Sequence of chain 1.A:
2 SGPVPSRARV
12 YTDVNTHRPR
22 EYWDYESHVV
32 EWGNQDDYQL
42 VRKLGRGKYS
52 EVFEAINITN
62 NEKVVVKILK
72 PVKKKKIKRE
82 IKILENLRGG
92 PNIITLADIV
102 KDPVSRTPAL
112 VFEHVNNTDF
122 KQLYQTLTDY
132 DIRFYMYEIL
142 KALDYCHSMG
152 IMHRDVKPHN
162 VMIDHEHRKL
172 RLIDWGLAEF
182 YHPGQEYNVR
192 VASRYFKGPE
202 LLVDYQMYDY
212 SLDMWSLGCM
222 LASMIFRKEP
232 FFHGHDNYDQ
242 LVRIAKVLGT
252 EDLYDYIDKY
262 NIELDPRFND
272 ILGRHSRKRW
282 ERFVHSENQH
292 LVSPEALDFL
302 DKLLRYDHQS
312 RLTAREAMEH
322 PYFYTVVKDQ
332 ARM

The small molecule below binds the protein below.
Small molecule (SMILES): OC[C@H]1O[C@@H](n2cnc3cc(Cl)c(Cl)cc32)[C@H](O)[C@@H]1O

Binding-site contacts:
Ligand atom C5 contacts residue MET163 of chain 1.A at 3.8 Å (hydrophobic).
Ligand atom C1 contacts residue VAL53 of chain 1.A at 3.9 Å (hydrophobic).
Ligand atom C3 contacts residue VAL66 of chain 1.A at 4.4 Å (hydrophobic).
Ligand atom C3 contacts residue VAL53 of chain 1.A at 4.0 Å (hydrophobic).
Ligand atom N2 contacts residue VAL53 of chain 1.A at 3.5 Å.
Ligand atom N1 contacts residue VAL53 of chain 1.A at 4.2 Å.
Ligand atom CL1 contacts residue ILE95 of chain 1.A at 4.3 Å.
Ligand atom C5 contacts residue VAL53 of chain 1.A at 3.9 Å (hydrophobic).
Ligand atom C2' contacts residue ASN118 of chain 1.A at 3.4 Å.
Ligand atom CL1 contacts residue VAL66 of chain 1.A at 4.1 Å.
Ligand atom CL2 contacts residue VAL66 of chain 1.A at 4.0 Å.
Ligand atom O4' contacts residue LEU45 of chain 1.A at 4.2 Å.
Ligand atom C4' contacts residue LEU45 of chain 1.A at 3.9 Å (hydrophobic).
Ligand atom CL2 contacts residue MET163 of chain 1.A at 3.6 Å.
Ligand atom O5' contacts residue ARG47 of chain 1.A at 4.0 Å.
Ligand atom C3 contacts residue ILE174 of chain 1.A at 3.9 Å (hydrophobic).
Ligand atom N2 contacts residue ILE174 of chain 1.A at 4.1 Å.
Ligand atom C4 contacts residue VAL66 of chain 1.A at 4.3 Å (hydrophobic).
Ligand atom CL2 contacts residue VAL116 of chain 1.A at 3.7 Å.
Ligand atom O4' contacts residue GLY46 of chain 1.A at 3.8 Å.
Ligand atom C2 contacts residue VAL53 of chain 1.A at 4.0 Å (hydrophobic).
Ligand atom CL2 contacts residue LEU45 of chain 1.A at 4.3 Å.
Ligand atom C3' contacts residue LEU45 of chain 1.A at 4.3 Å (hydrophobic).
Ligand atom C3' contacts residue ASN118 of chain 1.A at 3.6 Å.
Ligand atom O5' contacts residue GLY46 of chain 1.A at 4.4 Å.
Ligand atom O2' contacts residue MET163 of chain 1.A at 3.4 Å.
Ligand atom O2' contacts residue ASN118 of chain 1.A at 2.5 Å (h-bond).
Ligand atom C4' contacts residue GLY46 of chain 1.A at 4.0 Å.
Ligand atom C4 contacts residue VAL53 of chain 1.A at 3.9 Å (hydrophobic).
Ligand atom C6 contacts residue VAL53 of chain 1.A at 4.0 Å (hydrophobic).
Ligand atom O3' contacts residue ASN118 of chain 1.A at 2.7 Å (h-bond).
Ligand atom CL2 contacts residue ASN117 of chain 1.A at 4.3 Å.
Ligand atom C7 contacts residue ILE174 of chain 1.A at 3.7 Å (hydrophobic).
Ligand atom O3' contacts residue LEU45 of chain 1.A at 3.5 Å (h-bond).
Ligand atom CL1 contacts residue ILE174 of chain 1.A at 4.0 Å.
Ligand atom C4 contacts residue MET163 of chain 1.A at 3.8 Å (hydrophobic).
Ligand atom C1' contacts residue ASN118 of chain 1.A at 3.6 Å.
Ligand atom C5 contacts residue ASN118 of chain 1.A at 3.7 Å.
Ligand atom C7 contacts residue VAL53 of chain 1.A at 3.6 Å (hydrophobic).
Ligand atom C2 contacts residue ILE174 of chain 1.A at 3.4 Å (hydrophobic).